Binding-site contacts:
Ligand atom CM7 contacts residue LYS449 of chain 1.B at 3.3 Å.
Ligand atom N1 contacts residue GDP1 of chain 1.F at 3.6 Å (h-bond).
Ligand atom OP1 contacts residue GDP1 of chain 1.F at 2.9 Å (h-bond).
Ligand atom O5' contacts residue GDP1 of chain 1.F at 3.0 Å (h-bond).
Ligand atom O4' contacts residue TRP470 of chain 1.B at 3.3 Å.
Ligand atom N2 contacts residue TRP470 of chain 1.B at 3.4 Å (h-bond).
Ligand atom C8 contacts residue GDP1 of chain 1.F at 3.7 Å.
Ligand atom C8 contacts residue TRP470 of chain 1.B at 3.4 Å (hydrophobic).
Ligand atom O2' contacts residue ASP472 of chain 1.B at 3.5 Å.
Ligand atom C1' contacts residue ASP473 of chain 1.B at 3.4 Å.
Ligand atom O6 contacts residue GDP1 of chain 1.F at 3.0 Å (h-bond).
Ligand atom CM7 contacts residue TRP470 of chain 1.B at 3.6 Å (hydrophobic).
Ligand atom CM7 contacts residue GDP1 of chain 1.F at 3.6 Å.
Ligand atom C8 contacts residue ASP473 of chain 1.B at 3.1 Å.
Ligand atom C6 contacts residue GDP1 of chain 1.F at 3.4 Å.
Ligand atom C5 contacts residue TRP470 of chain 1.B at 3.3 Å (hydrophobic).
Ligand atom CM7 contacts residue ASP473 of chain 1.B at 3.2 Å.
Ligand atom C4 contacts residue TRP470 of chain 1.B at 3.4 Å (hydrophobic).
Ligand atom N9 contacts residue TRP470 of chain 1.B at 3.3 Å.
Ligand atom C2 contacts residue TRP470 of chain 1.B at 3.4 Å (hydrophobic).
Ligand atom C1' contacts residue ASP472 of chain 1.B at 3.2 Å.
Ligand atom P contacts residue GDP1 of chain 1.F at 2.4 Å.
Ligand atom N7 contacts residue TRP470 of chain 1.B at 3.4 Å.
Ligand atom N3 contacts residue TRP470 of chain 1.B at 3.4 Å.
Ligand atom C6 contacts residue TRP470 of chain 1.B at 3.3 Å (hydrophobic).
Ligand atom N7 contacts residue GDP1 of chain 1.F at 3.4 Å (h-bond).
Ligand atom OP2 contacts residue GDP1 of chain 1.F at 3.4 Å (h-bond).
Ligand atom N9 contacts residue ASP472 of chain 1.B at 3.6 Å.
Ligand atom C8 contacts residue ASP472 of chain 1.B at 3.6 Å.
Ligand atom C5 contacts residue GDP1 of chain 1.F at 3.6 Å.
Ligand atom O6 contacts residue TRP451 of chain 1.B at 3.2 Å (h-bond).
Ligand atom N1 contacts residue TRP470 of chain 1.B at 3.5 Å.
Ligand atom N3 contacts residue GDP1 of chain 1.F at 3.6 Å.
Ligand atom C3' contacts residue GDP1 of chain 1.F at 3.1 Å.
Ligand atom CM7 contacts residue TRP451 of chain 1.B at 3.2 Å (hydrophobic).
Ligand atom O6 contacts residue LYS452 of chain 1.B at 3.2 Å.
Ligand atom O6 contacts residue TRP470 of chain 1.B at 3.6 Å.
Ligand atom N7 contacts residue ASP473 of chain 1.B at 3.5 Å (salt-bridge).
Ligand atom OP2 contacts residue TRP470 of chain 1.B at 3.3 Å.
Ligand atom O2' contacts residue ASP473 of chain 1.B at 2.9 Å (salt-bridge).

A protein and the small-molecule ligand that binds it are described below.
Small molecule (SMILES): CN1CN([C@@H]2O[C@H](COP(=O)(O)O)[C@@H](O)[C@H]2O)c2nc(N)[nH]c(=O)c21

Sequence of chain 1.B:
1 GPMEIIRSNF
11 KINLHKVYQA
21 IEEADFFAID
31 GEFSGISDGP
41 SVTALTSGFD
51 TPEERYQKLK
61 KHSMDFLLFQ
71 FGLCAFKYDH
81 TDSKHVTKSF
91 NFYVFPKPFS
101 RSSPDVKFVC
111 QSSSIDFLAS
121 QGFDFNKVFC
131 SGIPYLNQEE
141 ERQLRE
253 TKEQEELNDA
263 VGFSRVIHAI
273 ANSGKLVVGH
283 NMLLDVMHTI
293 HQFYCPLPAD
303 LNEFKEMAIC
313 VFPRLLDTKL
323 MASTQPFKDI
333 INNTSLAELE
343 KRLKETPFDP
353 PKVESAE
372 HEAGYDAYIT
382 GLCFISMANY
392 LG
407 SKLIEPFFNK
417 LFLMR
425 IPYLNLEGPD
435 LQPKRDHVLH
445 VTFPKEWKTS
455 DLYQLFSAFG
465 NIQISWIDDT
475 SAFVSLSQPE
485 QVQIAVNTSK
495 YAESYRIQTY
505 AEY